Sequence of chain 1.B:
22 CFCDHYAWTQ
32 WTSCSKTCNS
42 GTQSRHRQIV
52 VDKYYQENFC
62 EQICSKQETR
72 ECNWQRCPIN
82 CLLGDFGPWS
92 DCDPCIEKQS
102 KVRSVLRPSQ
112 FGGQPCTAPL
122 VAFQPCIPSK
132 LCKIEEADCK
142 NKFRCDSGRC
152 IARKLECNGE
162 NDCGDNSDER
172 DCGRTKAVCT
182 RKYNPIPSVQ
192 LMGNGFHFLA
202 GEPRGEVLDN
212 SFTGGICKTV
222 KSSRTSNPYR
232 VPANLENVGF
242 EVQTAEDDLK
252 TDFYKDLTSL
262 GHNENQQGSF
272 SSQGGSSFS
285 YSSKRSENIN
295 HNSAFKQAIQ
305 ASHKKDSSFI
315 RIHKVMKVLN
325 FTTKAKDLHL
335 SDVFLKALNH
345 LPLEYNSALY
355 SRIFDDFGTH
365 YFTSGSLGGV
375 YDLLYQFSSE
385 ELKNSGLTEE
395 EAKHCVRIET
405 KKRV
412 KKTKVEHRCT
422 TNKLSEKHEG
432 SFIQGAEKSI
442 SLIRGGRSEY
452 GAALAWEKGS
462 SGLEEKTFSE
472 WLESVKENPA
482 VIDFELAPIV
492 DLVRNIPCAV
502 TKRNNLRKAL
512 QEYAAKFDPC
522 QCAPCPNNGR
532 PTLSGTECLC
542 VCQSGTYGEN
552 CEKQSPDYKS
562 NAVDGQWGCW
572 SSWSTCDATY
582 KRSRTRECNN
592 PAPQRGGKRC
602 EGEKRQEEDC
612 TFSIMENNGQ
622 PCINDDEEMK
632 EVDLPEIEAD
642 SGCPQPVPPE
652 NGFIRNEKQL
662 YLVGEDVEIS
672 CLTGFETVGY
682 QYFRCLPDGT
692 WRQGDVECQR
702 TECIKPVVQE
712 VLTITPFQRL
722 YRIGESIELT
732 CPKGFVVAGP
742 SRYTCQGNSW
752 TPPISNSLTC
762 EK

Binding-site contacts:
Ligand atom C2 contacts residue ASN324 of chain 1.B at 2.4 Å.
Ligand atom C5 contacts residue ASN324 of chain 1.B at 3.6 Å.
Ligand atom N2 contacts residue ASN324 of chain 1.B at 2.8 Å (h-bond).
Ligand atom C4 contacts residue ASN324 of chain 1.B at 4.2 Å.
Ligand atom O6 contacts residue GLN244 of chain 1.B at 3.9 Å.
Ligand atom C1 contacts residue GLY240 of chain 1.B at 4.4 Å.
Ligand atom C7 contacts residue ASN324 of chain 1.B at 3.7 Å.
Ligand atom O5 contacts residue GLY240 of chain 1.B at 4.5 Å.
Ligand atom O5 contacts residue GLU242 of chain 1.B at 2.7 Å (salt-bridge).
Ligand atom C8 contacts residue ASN324 of chain 1.B at 4.0 Å.
Ligand atom C8 contacts residue THR326 of chain 1.B at 4.1 Å.
Ligand atom O6 contacts residue GLU242 of chain 1.B at 3.1 Å.
Ligand atom O5 contacts residue ASN324 of chain 1.B at 2.4 Å (h-bond).
Ligand atom C6 contacts residue GLU242 of chain 1.B at 3.4 Å.
Ligand atom C3 contacts residue ASN324 of chain 1.B at 3.8 Å.
Ligand atom O7 contacts residue ASN324 of chain 1.B at 4.2 Å.
Ligand atom C5 contacts residue GLU242 of chain 1.B at 3.6 Å.
Ligand atom C1 contacts residue ASN324 of chain 1.B at 1.4 Å.
Ligand atom C1 contacts residue GLU242 of chain 1.B at 3.5 Å.

A small-molecule ligand and the protein it binds are described below.
Small molecule (SMILES): CC(=O)N[C@H]1CO[C@H](CO)[C@@H](O[C@@H]2O[C@H](CO)[C@@H](O)[C@H](O)[C@@H]2O)[C@@H]1O